Sequence of chain 1.A:
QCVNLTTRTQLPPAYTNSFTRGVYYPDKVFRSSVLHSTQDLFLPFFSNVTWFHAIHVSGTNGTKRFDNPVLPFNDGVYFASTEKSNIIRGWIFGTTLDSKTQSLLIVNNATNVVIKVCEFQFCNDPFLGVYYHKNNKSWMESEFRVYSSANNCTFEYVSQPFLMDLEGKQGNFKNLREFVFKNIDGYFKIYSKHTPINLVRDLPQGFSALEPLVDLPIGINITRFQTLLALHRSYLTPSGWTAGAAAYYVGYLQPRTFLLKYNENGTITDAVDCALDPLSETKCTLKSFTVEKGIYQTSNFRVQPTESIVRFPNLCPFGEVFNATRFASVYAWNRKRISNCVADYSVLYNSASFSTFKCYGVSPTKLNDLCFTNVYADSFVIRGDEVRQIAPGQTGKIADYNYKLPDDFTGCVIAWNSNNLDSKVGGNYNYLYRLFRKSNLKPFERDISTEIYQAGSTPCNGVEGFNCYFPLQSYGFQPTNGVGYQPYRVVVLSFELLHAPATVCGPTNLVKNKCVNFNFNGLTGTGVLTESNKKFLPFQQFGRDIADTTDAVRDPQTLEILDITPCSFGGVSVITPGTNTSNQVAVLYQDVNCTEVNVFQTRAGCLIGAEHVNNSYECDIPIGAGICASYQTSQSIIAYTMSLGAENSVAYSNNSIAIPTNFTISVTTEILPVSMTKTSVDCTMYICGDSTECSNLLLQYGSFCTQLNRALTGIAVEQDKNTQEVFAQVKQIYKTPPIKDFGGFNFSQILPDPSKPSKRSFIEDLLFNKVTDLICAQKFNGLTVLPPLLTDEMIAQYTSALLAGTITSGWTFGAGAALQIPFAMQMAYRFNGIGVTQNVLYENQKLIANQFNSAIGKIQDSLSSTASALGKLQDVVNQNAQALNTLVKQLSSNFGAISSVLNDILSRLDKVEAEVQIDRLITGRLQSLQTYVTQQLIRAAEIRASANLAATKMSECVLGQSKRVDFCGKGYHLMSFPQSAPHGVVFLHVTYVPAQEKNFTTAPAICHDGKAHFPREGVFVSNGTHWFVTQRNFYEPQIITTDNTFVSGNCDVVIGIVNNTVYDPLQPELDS

Sequence of chain 1.C:
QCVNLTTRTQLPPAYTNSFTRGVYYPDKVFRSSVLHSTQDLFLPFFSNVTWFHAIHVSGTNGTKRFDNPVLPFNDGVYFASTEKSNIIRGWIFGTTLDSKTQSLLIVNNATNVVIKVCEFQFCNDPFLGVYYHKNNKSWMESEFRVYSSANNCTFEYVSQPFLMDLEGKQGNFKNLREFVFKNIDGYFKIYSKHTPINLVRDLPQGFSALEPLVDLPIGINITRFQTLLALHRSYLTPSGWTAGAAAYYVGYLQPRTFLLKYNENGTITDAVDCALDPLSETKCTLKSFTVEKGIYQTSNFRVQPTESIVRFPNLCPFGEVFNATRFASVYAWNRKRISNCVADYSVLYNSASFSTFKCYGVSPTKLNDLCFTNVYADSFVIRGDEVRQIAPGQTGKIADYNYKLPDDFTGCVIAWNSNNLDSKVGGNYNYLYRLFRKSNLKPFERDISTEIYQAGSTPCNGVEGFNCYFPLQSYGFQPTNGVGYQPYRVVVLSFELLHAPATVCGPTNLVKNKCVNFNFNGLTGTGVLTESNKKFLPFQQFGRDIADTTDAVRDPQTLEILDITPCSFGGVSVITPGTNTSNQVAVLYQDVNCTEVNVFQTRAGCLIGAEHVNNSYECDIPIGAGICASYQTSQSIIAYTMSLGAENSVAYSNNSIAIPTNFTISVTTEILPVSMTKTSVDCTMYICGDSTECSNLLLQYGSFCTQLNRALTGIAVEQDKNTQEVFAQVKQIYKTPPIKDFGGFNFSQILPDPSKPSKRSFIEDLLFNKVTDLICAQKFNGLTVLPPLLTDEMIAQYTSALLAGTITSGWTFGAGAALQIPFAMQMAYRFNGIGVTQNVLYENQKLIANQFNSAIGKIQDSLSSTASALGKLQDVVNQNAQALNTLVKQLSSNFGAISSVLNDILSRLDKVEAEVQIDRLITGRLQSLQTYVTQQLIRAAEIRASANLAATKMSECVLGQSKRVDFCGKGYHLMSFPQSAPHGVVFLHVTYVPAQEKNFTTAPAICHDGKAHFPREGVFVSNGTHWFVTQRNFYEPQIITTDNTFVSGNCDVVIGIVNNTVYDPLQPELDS

A small-molecule ligand and the protein it binds are described below.
Small molecule (SMILES): CC(=O)N[C@@H]1[C@@H](O)[C@H](O)[C@@H](CO)O[C@H]1O

Binding-site contacts:
Ligand atom C5 contacts residue ASN1074 of chain 1.A at 3.7 Å.
Ligand atom C2 contacts residue ASN1074 of chain 1.A at 2.5 Å.
Ligand atom C1 contacts residue ASN1074 of chain 1.A at 1.4 Å.
Ligand atom C8 contacts residue LYS1073 of chain 1.A at 4.3 Å.
Ligand atom C7 contacts residue ASN1074 of chain 1.A at 3.8 Å.
Ligand atom C1 contacts residue GLN895 of chain 1.C at 4.3 Å.
Ligand atom O4 contacts residue ALA706 of chain 1.A at 4.4 Å.
Ligand atom C3 contacts residue ASN1074 of chain 1.A at 3.8 Å.
Ligand atom C4 contacts residue ASN1074 of chain 1.A at 4.2 Å.
Ligand atom C5 contacts residue ALA706 of chain 1.A at 3.6 Å (hydrophobic).
Ligand atom C8 contacts residue ASN1074 of chain 1.A at 4.3 Å.
Ligand atom N2 contacts residue ASN1074 of chain 1.A at 2.9 Å (h-bond).
Ligand atom O6 contacts residue ALA706 of chain 1.A at 3.5 Å.
Ligand atom C6 contacts residue ALA706 of chain 1.A at 3.5 Å (hydrophobic).
Ligand atom C8 contacts residue GLU1072 of chain 1.A at 3.2 Å.
Ligand atom O5 contacts residue ALA706 of chain 1.A at 4.5 Å.
Ligand atom O5 contacts residue ASN1074 of chain 1.A at 2.4 Å (h-bond).
Ligand atom O7 contacts residue ASN1074 of chain 1.A at 4.3 Å.